Binding-site contacts:
Ligand atom N2 contacts residue ASN657 of chain 1.A at 2.9 Å (h-bond).
Ligand atom C5 contacts residue ASN657 of chain 1.A at 3.7 Å.
Ligand atom C8 contacts residue ASN657 of chain 1.A at 3.9 Å.
Ligand atom C4 contacts residue ASN657 of chain 1.A at 4.2 Å.
Ligand atom C3 contacts residue ASN657 of chain 1.A at 3.8 Å.
Ligand atom C7 contacts residue ASN657 of chain 1.A at 3.3 Å.
Ligand atom O7 contacts residue ASN657 of chain 1.A at 3.3 Å (h-bond).
Ligand atom C2 contacts residue ASN657 of chain 1.A at 2.5 Å.
Ligand atom C8 contacts residue HIS655 of chain 1.A at 4.2 Å.
Ligand atom O5 contacts residue ASN657 of chain 1.A at 2.4 Å (h-bond).
Ligand atom C1 contacts residue ASN657 of chain 1.A at 1.4 Å.

This protein binds this small molecule.
Small molecule (SMILES): CC(=O)N[C@@H]1[C@@H](O)[C@H](O)[C@@H](CO)O[C@H]1O

Sequence of chain 1.A:
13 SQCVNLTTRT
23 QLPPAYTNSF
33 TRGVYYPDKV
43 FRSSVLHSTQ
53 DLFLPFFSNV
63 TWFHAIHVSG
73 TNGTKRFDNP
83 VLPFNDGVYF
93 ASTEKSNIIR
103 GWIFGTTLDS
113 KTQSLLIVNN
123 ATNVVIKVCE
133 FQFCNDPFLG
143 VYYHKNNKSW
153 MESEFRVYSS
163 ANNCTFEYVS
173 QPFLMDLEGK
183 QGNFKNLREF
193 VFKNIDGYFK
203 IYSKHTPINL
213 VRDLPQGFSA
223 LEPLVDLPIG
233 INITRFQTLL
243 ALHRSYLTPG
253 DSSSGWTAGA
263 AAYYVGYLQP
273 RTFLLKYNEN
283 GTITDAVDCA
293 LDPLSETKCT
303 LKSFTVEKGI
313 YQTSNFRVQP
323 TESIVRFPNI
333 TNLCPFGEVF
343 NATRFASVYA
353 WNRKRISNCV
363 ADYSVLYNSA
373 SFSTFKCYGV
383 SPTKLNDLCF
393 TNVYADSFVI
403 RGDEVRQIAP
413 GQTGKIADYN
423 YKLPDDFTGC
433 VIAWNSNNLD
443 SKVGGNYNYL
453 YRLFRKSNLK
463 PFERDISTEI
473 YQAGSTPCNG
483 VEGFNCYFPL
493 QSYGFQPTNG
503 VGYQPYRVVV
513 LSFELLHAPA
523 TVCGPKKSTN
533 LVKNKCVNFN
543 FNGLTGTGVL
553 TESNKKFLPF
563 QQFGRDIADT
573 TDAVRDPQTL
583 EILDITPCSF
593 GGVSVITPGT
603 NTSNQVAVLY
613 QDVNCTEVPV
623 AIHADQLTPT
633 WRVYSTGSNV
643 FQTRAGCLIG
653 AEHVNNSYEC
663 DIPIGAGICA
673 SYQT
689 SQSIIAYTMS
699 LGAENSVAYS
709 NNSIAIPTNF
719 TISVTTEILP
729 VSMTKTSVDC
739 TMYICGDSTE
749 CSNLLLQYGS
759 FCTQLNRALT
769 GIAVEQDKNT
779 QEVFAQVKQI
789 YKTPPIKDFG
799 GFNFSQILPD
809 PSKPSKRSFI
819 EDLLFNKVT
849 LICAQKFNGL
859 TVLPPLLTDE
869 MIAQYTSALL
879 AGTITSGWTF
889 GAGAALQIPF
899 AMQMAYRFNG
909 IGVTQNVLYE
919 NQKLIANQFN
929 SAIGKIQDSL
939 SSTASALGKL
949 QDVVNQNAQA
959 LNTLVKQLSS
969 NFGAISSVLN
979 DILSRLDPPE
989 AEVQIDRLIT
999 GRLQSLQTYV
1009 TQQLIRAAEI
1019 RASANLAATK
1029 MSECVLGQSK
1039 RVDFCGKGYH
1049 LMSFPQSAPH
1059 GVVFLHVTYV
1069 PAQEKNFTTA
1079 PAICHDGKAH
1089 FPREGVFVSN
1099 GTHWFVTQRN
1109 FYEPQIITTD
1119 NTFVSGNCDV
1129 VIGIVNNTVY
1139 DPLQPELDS